A small-molecule ligand and the protein it binds are described below.
Small molecule (SMILES): CC(=O)N[C@@H](Cc1ccc(OP(=O)(O)O)cc1)C(=O)N[C@H](C(=O)N[C@@H](CC(N)=O)C(=O)N[C@H](C(=O)O)C(C)C)C(C)C

Binding-site contacts:
Ligand atom CB contacts residue HIS60 of chain 2.B at 3.7 Å.
Ligand atom O3P contacts residue SER43 of chain 2.B at 2.5 Å (h-bond).
Ligand atom CH3 contacts residue ARG20 of chain 2.B at 3.9 Å.
Ligand atom O contacts residue TRP74 of chain 2.B at 3.8 Å.
Ligand atom CB contacts residue TRP74 of chain 2.B at 3.6 Å (hydrophobic).
Ligand atom O3P contacts residue SER41 of chain 2.B at 3.6 Å.
Ligand atom CG2 contacts residue LYS62 of chain 2.B at 3.9 Å.
Ligand atom CD2 contacts residue ARG20 of chain 2.B at 3.8 Å.
Ligand atom ND2 contacts residue LEU73 of chain 2.B at 2.9 Å (h-bond).
Ligand atom O1P contacts residue SER41 of chain 2.B at 2.9 Å (h-bond).
Ligand atom CB contacts residue LEU73 of chain 2.B at 3.6 Å (hydrophobic).
Ligand atom CE1 contacts residue LYS62 of chain 2.B at 3.8 Å.
Ligand atom ND2 contacts residue LYS62 of chain 2.B at 2.8 Å (salt-bridge).
Ligand atom O2P contacts residue ARG20 of chain 2.B at 2.7 Å (salt-bridge).
Ligand atom OD1 contacts residue LYS62 of chain 2.B at 2.9 Å (salt-bridge).
Ligand atom CG contacts residue LYS62 of chain 2.B at 3.7 Å.
Ligand atom O1P contacts residue ARG39 of chain 2.B at 3.0 Å (salt-bridge).
Ligand atom P contacts residue SER43 of chain 2.B at 3.5 Å.
Ligand atom OD1 contacts residue PHE61 of chain 2.B at 3.3 Å.
Ligand atom CA contacts residue HIS60 of chain 2.B at 3.3 Å.
Ligand atom O contacts residue ARG20 of chain 2.B at 2.7 Å (salt-bridge).
Ligand atom CD2 contacts residue PHE61 of chain 2.B at 3.9 Å (hydrophobic).
Ligand atom P contacts residue SER41 of chain 2.B at 3.7 Å.
Ligand atom C contacts residue ARG20 of chain 2.B at 3.4 Å.
Ligand atom CB contacts residue PHE61 of chain 2.B at 3.6 Å (hydrophobic).
Ligand atom C contacts residue HIS60 of chain 2.B at 3.5 Å.
Ligand atom N contacts residue HIS60 of chain 2.B at 2.9 Å (h-bond).
Ligand atom CE2 contacts residue SER49 of chain 2.B at 3.6 Å.
Ligand atom CG contacts residue LEU73 of chain 2.B at 3.7 Å (hydrophobic).
Ligand atom CA contacts residue TRP74 of chain 2.B at 3.5 Å (hydrophobic).
Ligand atom CG1 contacts residue PHE61 of chain 2.B at 3.8 Å (hydrophobic).
Ligand atom O1P contacts residue SER49 of chain 2.B at 2.8 Å (h-bond).
Ligand atom CG2 contacts residue GLN59 of chain 2.B at 3.5 Å.
Ligand atom P contacts residue ARG39 of chain 2.B at 3.9 Å.
Ligand atom CD2 contacts residue LYS62 of chain 2.B at 3.7 Å.
Ligand atom CE2 contacts residue ARG20 of chain 2.B at 3.4 Å.
Ligand atom CG2 contacts residue HIS60 of chain 2.B at 3.8 Å.
Ligand atom O2P contacts residue ARG39 of chain 2.B at 3.0 Å (salt-bridge).
Ligand atom CZ contacts residue ARG20 of chain 2.B at 3.5 Å.
Ligand atom OH contacts residue SER43 of chain 2.B at 3.4 Å (h-bond).

Sequence of chain 2.B:
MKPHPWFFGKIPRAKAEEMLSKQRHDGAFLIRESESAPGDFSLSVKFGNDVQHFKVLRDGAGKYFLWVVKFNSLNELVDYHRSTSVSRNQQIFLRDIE